Sequence of chain 53.C:
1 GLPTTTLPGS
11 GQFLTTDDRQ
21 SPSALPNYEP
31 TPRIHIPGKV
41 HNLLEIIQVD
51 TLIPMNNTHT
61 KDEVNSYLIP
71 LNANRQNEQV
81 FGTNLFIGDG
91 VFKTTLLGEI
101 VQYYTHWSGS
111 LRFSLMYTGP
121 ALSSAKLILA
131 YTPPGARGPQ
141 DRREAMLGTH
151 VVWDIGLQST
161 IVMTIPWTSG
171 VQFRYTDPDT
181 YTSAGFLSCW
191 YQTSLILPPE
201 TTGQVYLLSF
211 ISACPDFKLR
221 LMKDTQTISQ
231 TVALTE

Sequence of chain 54.C:
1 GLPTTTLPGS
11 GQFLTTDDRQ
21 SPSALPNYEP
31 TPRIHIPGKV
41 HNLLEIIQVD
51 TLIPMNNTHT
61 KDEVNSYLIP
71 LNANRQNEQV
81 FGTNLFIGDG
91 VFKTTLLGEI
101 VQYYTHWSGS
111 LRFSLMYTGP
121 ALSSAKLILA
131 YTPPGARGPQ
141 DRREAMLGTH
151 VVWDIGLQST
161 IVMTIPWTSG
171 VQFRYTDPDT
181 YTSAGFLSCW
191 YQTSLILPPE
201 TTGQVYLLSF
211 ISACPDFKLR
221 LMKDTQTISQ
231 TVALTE

This small molecule binds to this protein.
Small molecule (SMILES): Cc1cc(CCCCCOc2ccc(C3=N[C@@H](C)CO3)cc2)on1

Binding-site contacts:
Ligand atom C5B contacts residue PHE186 of chain 53.A at 3.9 Å (hydrophobic).
Ligand atom O1 contacts residue ASN219 of chain 53.A at 3.9 Å.
Ligand atom C4 contacts residue LEU106 of chain 53.A at 3.6 Å (hydrophobic).
Ligand atom C6B contacts residue TYR128 of chain 53.A at 3.4 Å (hydrophobic).
Ligand atom C5A contacts residue VAL176 of chain 53.A at 3.8 Å (hydrophobic).
Ligand atom C6B contacts residue MET224 of chain 53.A at 3.6 Å (hydrophobic).
Ligand atom N2 contacts residue ASN219 of chain 53.A at 3.0 Å (h-bond).
Ligand atom C2A contacts residue PHE186 of chain 53.A at 3.6 Å (hydrophobic).
Ligand atom C6B contacts residue ILE104 of chain 53.A at 3.6 Å (hydrophobic).
Ligand atom C3 contacts residue ASN219 of chain 53.A at 3.9 Å.
Ligand atom C3C contacts residue TYR128 of chain 53.A at 3.3 Å (hydrophobic).
Ligand atom C3B contacts residue TYR152 of chain 53.A at 3.6 Å (hydrophobic).
Ligand atom C4 contacts residue PHE124 of chain 53.A at 3.9 Å (hydrophobic).
Ligand atom CM1 contacts residue VAL176 of chain 53.A at 3.4 Å (hydrophobic).
Ligand atom O1A contacts residue PHE186 of chain 53.A at 3.2 Å.
Ligand atom C4C contacts residue VAL191 of chain 53.A at 3.3 Å (hydrophobic).
Ligand atom C4C contacts residue TYR197 of chain 53.A at 4.0 Å (hydrophobic).
Ligand atom C4B contacts residue TYR152 of chain 53.A at 4.0 Å (hydrophobic).
Ligand atom C2B contacts residue VAL188 of chain 53.A at 3.3 Å (hydrophobic).
Ligand atom C5A contacts residue PHE186 of chain 53.A at 3.7 Å (hydrophobic).
Ligand atom C1B contacts residue VAL188 of chain 53.A at 3.7 Å (hydrophobic).
Ligand atom N3A contacts residue ALA24 of chain 53.C at 3.9 Å.
Ligand atom CM1 contacts residue LEU14 of chain 54.C at 3.3 Å (hydrophobic).
Ligand atom C4B contacts residue PHE186 of chain 53.A at 3.9 Å (hydrophobic).
Ligand atom O1B contacts residue TYR128 of chain 53.A at 3.4 Å (h-bond).
Ligand atom CM1 contacts residue SER175 of chain 53.A at 3.9 Å.
Ligand atom C1C contacts residue LEU106 of chain 53.A at 3.6 Å (hydrophobic).
Ligand atom C2C contacts residue TYR197 of chain 53.A at 3.8 Å (hydrophobic).
Ligand atom C1B contacts residue TYR128 of chain 53.A at 3.7 Å (hydrophobic).
Ligand atom C5 contacts residue LEU106 of chain 53.A at 3.8 Å (hydrophobic).
Ligand atom N3A contacts residue TYR152 of chain 53.A at 3.6 Å.
Ligand atom N3A contacts residue PRO174 of chain 53.A at 3.9 Å.
Ligand atom C5B contacts residue MET224 of chain 53.A at 3.2 Å (hydrophobic).
Ligand atom C3B contacts residue VAL188 of chain 53.A at 3.5 Å (hydrophobic).
Ligand atom CM1 contacts residue PRO174 of chain 53.A at 3.8 Å (hydrophobic).
Ligand atom C4 contacts residue TYR197 of chain 53.A at 3.9 Å (hydrophobic).
Ligand atom C4A contacts residue PRO174 of chain 53.A at 3.4 Å (hydrophobic).
Ligand atom C1B contacts residue ILE104 of chain 53.A at 4.0 Å (hydrophobic).
Ligand atom C5C contacts residue VAL191 of chain 53.A at 3.7 Å (hydrophobic).
Ligand atom C2A contacts residue TYR152 of chain 53.A at 3.8 Å (hydrophobic).

Sequence of chain 53.A:
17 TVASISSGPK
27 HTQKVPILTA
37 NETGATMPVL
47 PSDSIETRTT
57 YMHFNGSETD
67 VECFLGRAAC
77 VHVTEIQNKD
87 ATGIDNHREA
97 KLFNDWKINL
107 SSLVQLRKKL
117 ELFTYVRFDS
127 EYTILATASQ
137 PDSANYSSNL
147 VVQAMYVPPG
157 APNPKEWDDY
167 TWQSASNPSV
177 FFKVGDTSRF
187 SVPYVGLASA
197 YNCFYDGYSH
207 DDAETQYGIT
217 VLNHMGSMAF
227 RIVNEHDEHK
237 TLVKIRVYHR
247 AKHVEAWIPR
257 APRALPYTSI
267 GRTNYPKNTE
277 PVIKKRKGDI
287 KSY